The protein below binds the small molecule below.
Small molecule (SMILES): CC(=O)N[C@H]1[C@H](O[C@H]2[C@H](O)[C@@H](NC(C)=O)CO[C@@H]2CO)O[C@H](CO)[C@@H](O)[C@@H]1O

Sequence of chain 1.A:
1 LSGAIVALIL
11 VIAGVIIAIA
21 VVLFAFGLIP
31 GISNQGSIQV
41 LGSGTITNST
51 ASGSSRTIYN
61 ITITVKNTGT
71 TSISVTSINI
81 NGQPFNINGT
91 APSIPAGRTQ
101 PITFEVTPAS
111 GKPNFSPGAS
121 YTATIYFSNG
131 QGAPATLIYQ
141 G

Binding-site contacts:
Ligand atom C1 contacts residue ASN60 of chain 1.A at 1.4 Å.
Ligand atom C2 contacts residue SER49 of chain 1.A at 4.3 Å.
Ligand atom C3 contacts residue ASN60 of chain 1.A at 3.7 Å.
Ligand atom C8 contacts residue ASN60 of chain 1.A at 4.3 Å.
Ligand atom C7 contacts residue SER49 of chain 1.A at 4.0 Å.
Ligand atom C7 contacts residue ASN60 of chain 1.A at 3.1 Å.
Ligand atom C1 contacts residue SER49 of chain 1.A at 4.1 Å.
Ligand atom O7 contacts residue ASN60 of chain 1.A at 3.0 Å (h-bond).
Ligand atom C8 contacts residue THR47 of chain 1.A at 3.9 Å.
Ligand atom O5 contacts residue ASN60 of chain 1.A at 2.3 Å (h-bond).
Ligand atom C4 contacts residue ASN60 of chain 1.A at 4.2 Å.
Ligand atom N2 contacts residue SER49 of chain 1.A at 3.4 Å (h-bond).
Ligand atom C8 contacts residue SER49 of chain 1.A at 3.8 Å.
Ligand atom O5 contacts residue GLU105 of chain 1.A at 4.5 Å.
Ligand atom O6 contacts residue GLU105 of chain 1.A at 4.4 Å.
Ligand atom N2 contacts residue ASN60 of chain 1.A at 2.8 Å (h-bond).
Ligand atom C1 contacts residue GLU105 of chain 1.A at 4.5 Å.
Ligand atom C5 contacts residue ASN60 of chain 1.A at 3.6 Å.
Ligand atom C8 contacts residue ASN48 of chain 1.A at 4.0 Å.
Ligand atom C2 contacts residue ASN60 of chain 1.A at 2.4 Å.